Binding-site contacts:
Ligand atom C5 contacts residue ASN103 of chain 3.D at 3.7 Å.
Ligand atom C6 contacts residue TYR161 of chain 3.D at 3.3 Å (hydrophobic).
Ligand atom O6 contacts residue TYR161 of chain 3.D at 4.0 Å.
Ligand atom O7 contacts residue ASN103 of chain 3.D at 4.3 Å.
Ligand atom C8 contacts residue ASN103 of chain 3.D at 3.6 Å.
Ligand atom C2 contacts residue LYS117 of chain 3.D at 4.4 Å.
Ligand atom C2 contacts residue ASN103 of chain 3.D at 2.5 Å.
Ligand atom C7 contacts residue ASP110 of chain 3.D at 4.0 Å.
Ligand atom C7 contacts residue GLU115 of chain 3.D at 4.4 Å.
Ligand atom O7 contacts residue NAG1 of chain 3.I at 2.9 Å (h-bond).
Ligand atom N2 contacts residue ASN103 of chain 3.D at 2.9 Å (h-bond).
Ligand atom O7 contacts residue ASN107 of chain 3.D at 3.9 Å.
Ligand atom C2 contacts residue NAG1 of chain 3.I at 4.0 Å.
Ligand atom C6 contacts residue LYS117 of chain 3.D at 4.1 Å.
Ligand atom O3 contacts residue GLU115 of chain 3.D at 4.0 Å.
Ligand atom N2 contacts residue NAG1 of chain 3.I at 2.9 Å (h-bond).
Ligand atom O5 contacts residue ASN103 of chain 3.D at 2.4 Å (h-bond).
Ligand atom C5 contacts residue LYS117 of chain 3.D at 4.1 Å.
Ligand atom C7 contacts residue ASN103 of chain 3.D at 3.4 Å.
Ligand atom C4 contacts residue ASN103 of chain 3.D at 4.2 Å.
Ligand atom C8 contacts residue GLU115 of chain 3.D at 3.2 Å.
Ligand atom C1 contacts residue NAG1 of chain 3.I at 4.3 Å.
Ligand atom C1 contacts residue LYS117 of chain 3.D at 4.2 Å.
Ligand atom C8 contacts residue GLY114 of chain 3.D at 3.3 Å.
Ligand atom O7 contacts residue ASP110 of chain 3.D at 3.0 Å (salt-bridge).
Ligand atom O5 contacts residue LYS117 of chain 3.D at 3.4 Å (salt-bridge).
Ligand atom C7 contacts residue ASN107 of chain 3.D at 4.4 Å.
Ligand atom C7 contacts residue NAG1 of chain 3.I at 3.4 Å.
Ligand atom C1 contacts residue ASN103 of chain 3.D at 1.4 Å.
Ligand atom C3 contacts residue ASN103 of chain 3.D at 3.8 Å.
Ligand atom C2 contacts residue GLU115 of chain 3.D at 4.2 Å.
Ligand atom C4 contacts residue LYS117 of chain 3.D at 4.3 Å.

The protein below binds the small molecule below.
Small molecule (SMILES): CC(=O)N[C@@H]1[C@@H](O)[C@H](O)[C@@H](CO)O[C@H]1O

Sequence of chain 3.D:
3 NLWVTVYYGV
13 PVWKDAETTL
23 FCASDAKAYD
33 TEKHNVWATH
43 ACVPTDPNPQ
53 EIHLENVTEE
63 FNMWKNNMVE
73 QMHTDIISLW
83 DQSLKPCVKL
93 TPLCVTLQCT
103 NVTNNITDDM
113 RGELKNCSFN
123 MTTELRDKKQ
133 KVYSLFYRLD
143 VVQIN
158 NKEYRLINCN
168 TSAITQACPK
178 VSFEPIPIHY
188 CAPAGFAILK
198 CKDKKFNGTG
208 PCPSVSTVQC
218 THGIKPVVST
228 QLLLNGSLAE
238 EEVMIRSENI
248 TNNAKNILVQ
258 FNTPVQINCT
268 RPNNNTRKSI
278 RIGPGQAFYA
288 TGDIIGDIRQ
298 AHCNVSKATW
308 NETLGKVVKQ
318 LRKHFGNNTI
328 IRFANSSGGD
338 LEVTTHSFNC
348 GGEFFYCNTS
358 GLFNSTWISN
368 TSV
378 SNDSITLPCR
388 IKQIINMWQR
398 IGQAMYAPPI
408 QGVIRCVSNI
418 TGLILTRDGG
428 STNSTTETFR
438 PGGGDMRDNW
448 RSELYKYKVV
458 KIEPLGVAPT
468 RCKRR